Binding-site contacts:
Ligand atom C24 contacts residue GLY228 of chain 3.B at 3.5 Å.
Ligand atom C16 contacts residue GLN19 of chain 3.B at 3.9 Å.
Ligand atom C21 contacts residue THR18 of chain 3.B at 3.2 Å.
Ligand atom N8 contacts residue ASP226 of chain 3.B at 2.7 Å (salt-bridge).
Ligand atom C9 contacts residue ASP38 of chain 3.B at 3.1 Å.
Ligand atom C18 contacts residue GLY228 of chain 3.B at 3.7 Å.
Ligand atom C21 contacts residue GLY228 of chain 3.B at 3.1 Å.
Ligand atom C22 contacts residue VAL36 of chain 3.B at 3.5 Å (hydrophobic).
Ligand atom C23 contacts residue VAL36 of chain 3.B at 3.8 Å (hydrophobic).
Ligand atom C7 contacts residue GLY40 of chain 3.B at 3.5 Å.
Ligand atom N3 contacts residue GLY228 of chain 3.B at 3.5 Å (h-bond).
Ligand atom C23 contacts residue TYR20 of chain 3.B at 3.5 Å (hydrophobic).
Ligand atom C4 contacts residue GLY228 of chain 3.B at 3.7 Å.
Ligand atom C23 contacts residue GLY228 of chain 3.B at 3.9 Å.
Ligand atom C24 contacts residue THR227 of chain 3.B at 3.1 Å.
Ligand atom O25 contacts residue SER230 of chain 3.B at 3.4 Å (h-bond).
Ligand atom N8 contacts residue ASP38 of chain 3.B at 2.9 Å (salt-bridge).
Ligand atom O11 contacts residue GLY228 of chain 3.B at 3.3 Å (h-bond).
Ligand atom C22 contacts residue TYR20 of chain 3.B at 3.5 Å (hydrophobic).
Ligand atom C20 contacts residue THR18 of chain 3.B at 3.3 Å.
Ligand atom C22 contacts residue GLN19 of chain 3.B at 3.9 Å.
Ligand atom N19 contacts residue GLY228 of chain 3.B at 2.6 Å (h-bond).
Ligand atom C24 contacts residue ALA229 of chain 3.B at 3.2 Å (hydrophobic).
Ligand atom O11 contacts residue ALA229 of chain 3.B at 3.8 Å.
Ligand atom O25 contacts residue THR18 of chain 3.B at 3.2 Å (h-bond).
Ligand atom C10 contacts residue GLY228 of chain 3.B at 3.3 Å.
Ligand atom C21 contacts residue GLN19 of chain 3.B at 3.9 Å.
Ligand atom C22 contacts residue GLY228 of chain 3.B at 3.6 Å.
Ligand atom C9 contacts residue ASP226 of chain 3.B at 3.7 Å.
Ligand atom C23 contacts residue THR227 of chain 3.B at 3.1 Å.
Ligand atom O25 contacts residue ALA229 of chain 3.B at 3.1 Å.
Ligand atom O25 contacts residue GLY228 of chain 3.B at 3.2 Å (h-bond).
Ligand atom C9 contacts residue GLY228 of chain 3.B at 3.4 Å.
Ligand atom C7 contacts residue ASP38 of chain 3.B at 3.7 Å.
Ligand atom C16 contacts residue LEU121 of chain 3.B at 3.7 Å (hydrophobic).
Ligand atom C7 contacts residue ASP226 of chain 3.B at 3.5 Å.
Ligand atom C1 contacts residue GLY228 of chain 3.B at 3.8 Å.
Ligand atom N17 contacts residue PHE124 of chain 3.B at 3.8 Å.
Ligand atom C20 contacts residue GLY228 of chain 3.B at 3.4 Å.
Ligand atom C23 contacts residue TYR162 of chain 3.B at 3.7 Å (hydrophobic).

Sequence of chain 3.B:
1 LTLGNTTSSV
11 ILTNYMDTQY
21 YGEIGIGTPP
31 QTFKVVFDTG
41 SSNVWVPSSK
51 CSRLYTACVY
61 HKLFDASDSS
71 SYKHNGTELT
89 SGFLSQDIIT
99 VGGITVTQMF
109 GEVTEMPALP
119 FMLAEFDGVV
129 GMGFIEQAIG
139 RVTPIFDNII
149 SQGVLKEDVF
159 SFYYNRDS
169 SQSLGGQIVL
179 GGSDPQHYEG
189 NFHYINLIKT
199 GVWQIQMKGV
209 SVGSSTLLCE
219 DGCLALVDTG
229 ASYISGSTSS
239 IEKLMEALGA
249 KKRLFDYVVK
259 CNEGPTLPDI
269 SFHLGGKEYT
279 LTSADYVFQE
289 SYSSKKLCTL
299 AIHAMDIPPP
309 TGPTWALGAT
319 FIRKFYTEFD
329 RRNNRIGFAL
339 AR

This small molecule binds to this protein.
Small molecule (SMILES): CCN(C(=O)c1cnc(C)nc1NCc1ccco1)[C@H]1CCCNC1